The protein below binds the small molecule below.
Small molecule (SMILES): CC[C@H](C)[C@H](NC(=O)[C@@H](N)CCCN=C(N)N)C(=O)N[C@H](C(=O)N1CCC[C@H]1C(=O)N[C@@H](CCCN=C(N)N)C(=O)N[C@@H](CC1=NC=NC1)C(=O)N[C@@H](CC(C)C)C(=O)N[C@@H](CCC(N)=O)C(=O)N[C@@H](CC(C)C)C(=O)O)[C@@H](C)CC

Sequence of chain 1.A:
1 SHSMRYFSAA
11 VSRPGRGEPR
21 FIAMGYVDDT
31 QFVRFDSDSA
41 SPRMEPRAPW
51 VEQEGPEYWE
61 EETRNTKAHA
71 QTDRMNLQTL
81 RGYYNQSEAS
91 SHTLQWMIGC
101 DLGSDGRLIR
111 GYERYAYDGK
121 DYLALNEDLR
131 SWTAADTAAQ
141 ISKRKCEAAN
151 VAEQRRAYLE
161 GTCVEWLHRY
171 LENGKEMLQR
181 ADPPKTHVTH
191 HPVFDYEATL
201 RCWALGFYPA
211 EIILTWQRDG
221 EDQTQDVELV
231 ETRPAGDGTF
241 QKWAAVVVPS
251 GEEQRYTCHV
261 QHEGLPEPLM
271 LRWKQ

Binding-site contacts:
Ligand atom N contacts residue TYR6 of chain 1.A at 2.8 Å (h-bond).
Ligand atom CD contacts residue GLU62 of chain 1.A at 3.4 Å.
Ligand atom C contacts residue HIS69 of chain 1.A at 3.4 Å.
Ligand atom NH1 contacts residue GLN154 of chain 1.A at 2.8 Å (h-bond).
Ligand atom O contacts residue THR72 of chain 1.A at 3.5 Å.
Ligand atom NH1 contacts residue TRP166 of chain 1.A at 3.3 Å.
Ligand atom CB contacts residue TYR115 of chain 1.A at 3.2 Å (hydrophobic).
Ligand atom CZ contacts residue GLU62 of chain 1.A at 3.4 Å.
Ligand atom CG contacts residue TRP166 of chain 1.A at 3.2 Å (hydrophobic).
Ligand atom O contacts residue TYR83 of chain 1.A at 2.7 Å (h-bond).
Ligand atom N contacts residue TYR170 of chain 1.A at 2.6 Å (h-bond).
Ligand atom CD1 contacts residue TYR115 of chain 1.A at 3.3 Å (hydrophobic).
Ligand atom NE2 contacts residue ASP73 of chain 1.A at 3.0 Å (salt-bridge).
Ligand atom NH2 contacts residue GLU62 of chain 1.A at 3.4 Å (salt-bridge).
Ligand atom N contacts residue GLU62 of chain 1.A at 2.9 Å (salt-bridge).
Ligand atom OXT contacts residue LYS145 of chain 1.A at 2.7 Å (salt-bridge).
Ligand atom NE contacts residue GLU62 of chain 1.A at 2.5 Å (salt-bridge).
Ligand atom CD1 contacts residue ARG155 of chain 1.A at 3.3 Å.
Ligand atom O contacts residue ARG155 of chain 1.A at 3.0 Å (salt-bridge).
Ligand atom N contacts residue ASN76 of chain 1.A at 2.9 Å (h-bond).
Ligand atom C contacts residue TYR6 of chain 1.A at 3.4 Å (hydrophobic).
Ligand atom O contacts residue ASN76 of chain 1.A at 2.9 Å (h-bond).
Ligand atom C contacts residue HIS69 of chain 1.A at 3.4 Å.
Ligand atom CD2 contacts residue ASP73 of chain 1.A at 3.2 Å.
Ligand atom ND1 contacts residue HIS69 of chain 1.A at 2.9 Å (h-bond).
Ligand atom O contacts residue SER142 of chain 1.A at 2.7 Å (h-bond).
Ligand atom O contacts residue LYS145 of chain 1.A at 3.3 Å.
Ligand atom C contacts residue LYS145 of chain 1.A at 3.4 Å.
Ligand atom CB contacts residue TRP166 of chain 1.A at 3.4 Å (hydrophobic).
Ligand atom O contacts residue HIS69 of chain 1.A at 3.2 Å (h-bond).
Ligand atom NH2 contacts residue GLU61 of chain 1.A at 3.4 Å.
Ligand atom CD2 contacts residue ARG155 of chain 1.A at 3.4 Å.
Ligand atom N contacts residue TYR158 of chain 1.A at 3.3 Å.
Ligand atom CE1 contacts residue SER8 of chain 1.A at 3.3 Å.
Ligand atom O contacts residue HIS69 of chain 1.A at 2.7 Å (h-bond).
Ligand atom O contacts residue TYR158 of chain 1.A at 2.6 Å (h-bond).
Ligand atom CA contacts residue TYR158 of chain 1.A at 3.4 Å (hydrophobic).
Ligand atom N contacts residue TYR6 of chain 1.A at 3.4 Å (h-bond).
Ligand atom CG2 contacts residue GLU62 of chain 1.A at 3.4 Å.
Ligand atom CG contacts residue TYR115 of chain 1.A at 3.0 Å (hydrophobic).